This protein binds this small molecule.
Small molecule (SMILES): N=C(NO)NCCC[C@H](N)C(=O)O

Binding-site contacts:
Ligand atom CZ contacts residue GLU243 of chain 1.A at 3.7 Å.
Ligand atom CG contacts residue HEM1 of chain 1.B at 3.9 Å.
Ligand atom CD contacts residue ILE218 of chain 1.A at 3.5 Å (hydrophobic).
Ligand atom CG contacts residue GLU243 of chain 1.A at 3.5 Å.
Ligand atom CD contacts residue NO1 of chain 1.D at 3.4 Å.
Ligand atom OXT contacts residue ASN248 of chain 1.A at 2.6 Å (h-bond).
Ligand atom CA contacts residue GLN129 of chain 1.A at 3.5 Å.
Ligand atom NE contacts residue NO1 of chain 1.D at 3.4 Å (h-bond).
Ligand atom OH1 contacts residue HEM1 of chain 1.B at 3.1 Å.
Ligand atom N contacts residue GLU243 of chain 1.A at 3.0 Å (salt-bridge).
Ligand atom C contacts residue TYR239 of chain 1.A at 3.3 Å (hydrophobic).
Ligand atom CB contacts residue GLN129 of chain 1.A at 3.7 Å.
Ligand atom O contacts residue TYR213 of chain 1.A at 3.3 Å (h-bond).
Ligand atom CZ contacts residue TRP238 of chain 1.A at 3.9 Å (hydrophobic).
Ligand atom C contacts residue GLN129 of chain 1.A at 3.5 Å.
Ligand atom CD contacts residue GLU243 of chain 1.A at 3.7 Å.
Ligand atom NH1 contacts residue HEM1 of chain 1.B at 3.6 Å (h-bond).
Ligand atom NH2 contacts residue TRP238 of chain 1.A at 3.1 Å (h-bond).
Ligand atom OXT contacts residue TYR239 of chain 1.A at 3.2 Å.
Ligand atom OXT contacts residue GLU243 of chain 1.A at 3.8 Å.
Ligand atom O contacts residue GLN129 of chain 1.A at 2.6 Å (h-bond).
Ligand atom OH1 contacts residue TRP238 of chain 1.A at 3.2 Å (h-bond).
Ligand atom OH1 contacts residue NO1 of chain 1.D at 3.2 Å (h-bond).
Ligand atom NH1 contacts residue NO1 of chain 1.D at 2.5 Å (h-bond).
Ligand atom O contacts residue ASN248 of chain 1.A at 3.9 Å.
Ligand atom NH2 contacts residue GLU243 of chain 1.A at 2.9 Å (salt-bridge).
Ligand atom OH1 contacts residue GLY237 of chain 1.A at 3.0 Å.
Ligand atom CZ contacts residue HEM1 of chain 1.B at 3.9 Å.
Ligand atom N contacts residue HEM1 of chain 1.B at 2.8 Å (h-bond).
Ligand atom NE contacts residue GLU243 of chain 1.A at 3.0 Å (salt-bridge).
Ligand atom CA contacts residue GLU243 of chain 1.A at 3.6 Å.
Ligand atom O contacts residue ARG132 of chain 1.A at 3.0 Å (salt-bridge).
Ligand atom C contacts residue ASN248 of chain 1.A at 3.6 Å.
Ligand atom CB contacts residue GLU243 of chain 1.A at 3.2 Å.
Ligand atom NH2 contacts residue HEM1 of chain 1.B at 3.3 Å.
Ligand atom C contacts residue ARG132 of chain 1.A at 3.8 Å.
Ligand atom CG contacts residue ILE218 of chain 1.A at 3.7 Å (hydrophobic).
Ligand atom NH1 contacts residue GLY237 of chain 1.A at 3.9 Å.
Ligand atom O contacts residue TYR239 of chain 1.A at 2.7 Å (h-bond).
Ligand atom CZ contacts residue NO1 of chain 1.D at 3.1 Å.

Sequence of chain 1.A:
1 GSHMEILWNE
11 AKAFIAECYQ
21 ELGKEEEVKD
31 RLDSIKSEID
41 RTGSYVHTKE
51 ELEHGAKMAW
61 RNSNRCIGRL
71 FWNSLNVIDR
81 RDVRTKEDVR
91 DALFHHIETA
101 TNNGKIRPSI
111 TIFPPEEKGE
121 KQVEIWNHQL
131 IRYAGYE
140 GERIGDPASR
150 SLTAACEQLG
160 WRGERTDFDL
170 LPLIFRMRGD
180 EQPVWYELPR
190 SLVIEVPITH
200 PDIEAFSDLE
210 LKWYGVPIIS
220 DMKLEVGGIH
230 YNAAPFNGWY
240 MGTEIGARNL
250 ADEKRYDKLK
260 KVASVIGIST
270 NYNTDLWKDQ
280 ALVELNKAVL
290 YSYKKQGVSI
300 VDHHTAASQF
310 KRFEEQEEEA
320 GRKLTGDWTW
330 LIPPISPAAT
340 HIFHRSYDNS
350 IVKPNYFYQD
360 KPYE